Sequence of chain 3.C:
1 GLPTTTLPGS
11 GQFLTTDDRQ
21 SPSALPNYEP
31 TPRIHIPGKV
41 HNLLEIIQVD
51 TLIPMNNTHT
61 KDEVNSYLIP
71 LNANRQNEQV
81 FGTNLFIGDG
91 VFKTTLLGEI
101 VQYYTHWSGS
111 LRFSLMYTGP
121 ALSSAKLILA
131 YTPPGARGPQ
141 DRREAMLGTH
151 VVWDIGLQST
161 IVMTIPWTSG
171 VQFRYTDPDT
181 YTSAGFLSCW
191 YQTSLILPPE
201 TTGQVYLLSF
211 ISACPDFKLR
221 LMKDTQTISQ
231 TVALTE

This protein binds this small molecule.
Small molecule (SMILES): Cc1cc(CCCCCOc2ccc(C3=NCCO3)cc2)on1

Sequence of chain 3.A:
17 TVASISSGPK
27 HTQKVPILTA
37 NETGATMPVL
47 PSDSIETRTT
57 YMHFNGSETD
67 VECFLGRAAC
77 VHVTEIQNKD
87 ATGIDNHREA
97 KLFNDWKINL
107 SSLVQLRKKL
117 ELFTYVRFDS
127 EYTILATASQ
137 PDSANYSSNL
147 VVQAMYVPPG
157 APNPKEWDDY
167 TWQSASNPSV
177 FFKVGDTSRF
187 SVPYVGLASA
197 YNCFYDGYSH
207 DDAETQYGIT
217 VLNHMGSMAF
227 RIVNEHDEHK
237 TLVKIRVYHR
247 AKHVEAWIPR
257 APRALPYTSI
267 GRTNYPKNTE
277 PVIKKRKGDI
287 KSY

Binding-site contacts:
Ligand atom C2C contacts residue TYR197 of chain 3.A at 3.7 Å (hydrophobic).
Ligand atom C3 contacts residue ASN219 of chain 3.A at 4.0 Å.
Ligand atom N2 contacts residue ASN219 of chain 3.A at 3.8 Å.
Ligand atom O1 contacts residue LEU106 of chain 3.A at 3.7 Å.
Ligand atom C2B contacts residue VAL188 of chain 3.A at 3.5 Å (hydrophobic).
Ligand atom C1C contacts residue LEU106 of chain 3.A at 3.8 Å (hydrophobic).
Ligand atom C5B contacts residue MET224 of chain 3.A at 3.8 Å (hydrophobic).
Ligand atom C1B contacts residue ILE104 of chain 3.A at 4.0 Å (hydrophobic).
Ligand atom C4B contacts residue TYR152 of chain 3.A at 3.8 Å (hydrophobic).
Ligand atom C5A contacts residue PHE186 of chain 3.A at 3.5 Å (hydrophobic).
Ligand atom N3A contacts residue PHE186 of chain 3.A at 4.0 Å.
Ligand atom C4A contacts residue PRO174 of chain 3.A at 3.1 Å (hydrophobic).
Ligand atom N3A contacts residue PRO174 of chain 3.A at 3.7 Å.
Ligand atom N3A contacts residue ALA24 of chain 3.C at 3.8 Å.
Ligand atom C3B contacts residue VAL188 of chain 3.A at 3.8 Å (hydrophobic).
Ligand atom C2A contacts residue TYR152 of chain 3.A at 3.6 Å (hydrophobic).
Ligand atom C3B contacts residue TYR152 of chain 3.A at 3.7 Å (hydrophobic).
Ligand atom O1A contacts residue PHE186 of chain 3.A at 3.0 Å.
Ligand atom C4 contacts residue LEU106 of chain 3.A at 3.9 Å (hydrophobic).
Ligand atom O1B contacts residue ILE104 of chain 3.A at 3.9 Å.
Ligand atom C4C contacts residue VAL188 of chain 3.A at 3.7 Å (hydrophobic).
Ligand atom C31 contacts residue ASN219 of chain 3.A at 3.3 Å.
Ligand atom C5C contacts residue VAL191 of chain 3.A at 3.8 Å (hydrophobic).
Ligand atom C1B contacts residue TYR128 of chain 3.A at 3.6 Å (hydrophobic).
Ligand atom C1C contacts residue TYR128 of chain 3.A at 3.7 Å (hydrophobic).
Ligand atom C4B contacts residue PHE186 of chain 3.A at 3.6 Å (hydrophobic).
Ligand atom N2 contacts residue LEU106 of chain 3.A at 3.8 Å.
Ligand atom C6B contacts residue TYR128 of chain 3.A at 3.3 Å (hydrophobic).
Ligand atom C3C contacts residue TYR128 of chain 3.A at 3.4 Å (hydrophobic).
Ligand atom C4C contacts residue VAL191 of chain 3.A at 3.0 Å (hydrophobic).
Ligand atom C1B contacts residue VAL188 of chain 3.A at 3.8 Å (hydrophobic).
Ligand atom N3A contacts residue TYR152 of chain 3.A at 3.5 Å.
Ligand atom C5 contacts residue LEU106 of chain 3.A at 3.8 Å (hydrophobic).
Ligand atom C2A contacts residue PHE186 of chain 3.A at 3.3 Å (hydrophobic).
Ligand atom C5B contacts residue PHE186 of chain 3.A at 3.9 Å (hydrophobic).
Ligand atom C4 contacts residue TYR197 of chain 3.A at 3.8 Å (hydrophobic).
Ligand atom C5A contacts residue VAL176 of chain 3.A at 3.6 Å (hydrophobic).
Ligand atom O1B contacts residue TYR128 of chain 3.A at 3.4 Å (h-bond).
Ligand atom O1 contacts residue MET221 of chain 3.A at 3.9 Å.
Ligand atom C6B contacts residue ILE104 of chain 3.A at 3.6 Å (hydrophobic).